A small-molecule ligand and the protein it binds are described below.
Small molecule (SMILES): CC(=O)N[C@@H]1[C@@H](O)[C@H](O)[C@@H](CO)O[C@H]1O

Binding-site contacts:
Ligand atom C4 contacts residue ASN307 of chain 1.A at 4.1 Å.
Ligand atom O7 contacts residue LYS303 of chain 1.A at 4.5 Å.
Ligand atom C5 contacts residue ASN307 of chain 1.A at 3.4 Å.
Ligand atom C7 contacts residue LYS303 of chain 1.A at 4.4 Å.
Ligand atom C2 contacts residue ASN307 of chain 1.A at 2.4 Å.
Ligand atom O5 contacts residue ASN307 of chain 1.A at 2.0 Å (h-bond).
Ligand atom O7 contacts residue ASN307 of chain 1.A at 3.8 Å.
Ligand atom O5 contacts residue TRP363 of chain 1.A at 4.1 Å.
Ligand atom C8 contacts residue LYS303 of chain 1.A at 3.5 Å.
Ligand atom C1 contacts residue ASN307 of chain 1.A at 1.4 Å.
Ligand atom C6 contacts residue ASN307 of chain 1.A at 4.3 Å.
Ligand atom C3 contacts residue ASN307 of chain 1.A at 3.8 Å.
Ligand atom N2 contacts residue ASN307 of chain 1.A at 3.0 Å (h-bond).
Ligand atom C6 contacts residue TRP363 of chain 1.A at 4.1 Å (hydrophobic).
Ligand atom C1 contacts residue TRP363 of chain 1.A at 4.0 Å (hydrophobic).
Ligand atom C7 contacts residue ASN307 of chain 1.A at 3.6 Å.
Ligand atom C5 contacts residue TRP363 of chain 1.A at 3.8 Å (hydrophobic).

Sequence of chain 1.A:
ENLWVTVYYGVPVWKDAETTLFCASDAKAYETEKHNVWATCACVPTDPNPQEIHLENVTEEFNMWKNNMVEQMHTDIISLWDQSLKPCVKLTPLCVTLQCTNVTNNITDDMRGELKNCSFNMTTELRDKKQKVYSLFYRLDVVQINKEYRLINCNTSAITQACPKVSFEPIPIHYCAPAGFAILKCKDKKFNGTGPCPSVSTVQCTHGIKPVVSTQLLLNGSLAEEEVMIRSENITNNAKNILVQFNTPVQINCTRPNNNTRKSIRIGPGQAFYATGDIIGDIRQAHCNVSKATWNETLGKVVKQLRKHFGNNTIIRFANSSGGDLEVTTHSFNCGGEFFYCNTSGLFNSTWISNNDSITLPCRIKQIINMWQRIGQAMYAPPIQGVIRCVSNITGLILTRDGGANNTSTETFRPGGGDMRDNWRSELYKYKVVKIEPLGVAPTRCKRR